Sequence of chain 1.B:
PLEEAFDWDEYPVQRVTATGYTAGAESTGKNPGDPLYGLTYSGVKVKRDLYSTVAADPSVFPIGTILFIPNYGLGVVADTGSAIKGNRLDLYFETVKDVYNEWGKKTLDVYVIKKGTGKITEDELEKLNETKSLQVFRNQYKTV

Binding-site contacts:
Ligand atom O3A contacts residue LEU60 of chain 1.B at 2.7 Å (h-bond).
Ligand atom C7A contacts residue LYS51 of chain 1.B at 3.9 Å.
Ligand atom O5B contacts residue SER48 of chain 1.B at 3.7 Å.
Ligand atom N2A contacts residue LEU60 of chain 1.B at 3.4 Å (h-bond).
Ligand atom C2A contacts residue ASP100 of chain 1.B at 3.7 Å.
Ligand atom O7A contacts residue LYS51 of chain 1.B at 3.0 Å (salt-bridge).
Ligand atom O3A contacts residue LYS51 of chain 1.B at 3.1 Å (salt-bridge).
Ligand atom C8A contacts residue ASP100 of chain 1.B at 3.7 Å.
Ligand atom C8A contacts residue VAL67 of chain 1.B at 3.5 Å (hydrophobic).
Ligand atom C1A contacts residue ASP100 of chain 1.B at 3.5 Å.
Ligand atom N2B contacts residue SER48 of chain 1.B at 3.5 Å (h-bond).
Ligand atom O7B contacts residue SER103 of chain 1.B at 3.4 Å (h-bond).
Ligand atom O7A contacts residue LEU60 of chain 1.B at 3.5 Å (h-bond).
Ligand atom C6B contacts residue ALA76 of chain 1.B at 3.7 Å (hydrophobic).
Ligand atom O1B contacts residue ASP111 of chain 1.B at 2.9 Å (salt-bridge).
Ligand atom O7B contacts residue ALA104 of chain 1.B at 3.0 Å (h-bond).
Ligand atom C3B contacts residue SER48 of chain 1.B at 3.6 Å.
Ligand atom C5B contacts residue TYR42 of chain 1.B at 3.5 Å (hydrophobic).
Ligand atom C7A contacts residue LEU60 of chain 1.B at 3.2 Å (hydrophobic).
Ligand atom C5A contacts residue THR101 of chain 1.B at 3.4 Å.
Ligand atom O3A contacts residue THR61 of chain 1.B at 3.8 Å.
Ligand atom N2A contacts residue ASP100 of chain 1.B at 3.2 Å (salt-bridge).
Ligand atom C1A contacts residue THR101 of chain 1.B at 3.4 Å.
Ligand atom C6B contacts residue TYR42 of chain 1.B at 3.7 Å (hydrophobic).
Ligand atom C8B contacts residue LYS118 of chain 1.A at 3.9 Å.
Ligand atom O7A contacts residue THR49 of chain 1.B at 3.3 Å.
Ligand atom O5A contacts residue THR101 of chain 1.B at 3.3 Å (h-bond).
Ligand atom C8B contacts residue ALA104 of chain 1.B at 3.9 Å (hydrophobic).
Ligand atom C1B contacts residue ASP111 of chain 1.B at 3.5 Å.
Ligand atom C3A contacts residue ASP100 of chain 1.B at 3.5 Å.
Ligand atom C8A contacts residue LEU60 of chain 1.B at 3.4 Å (hydrophobic).
Ligand atom C3A contacts residue TYR62 of chain 1.B at 3.8 Å (hydrophobic).
Ligand atom O5B contacts residue TYR42 of chain 1.B at 3.4 Å.
Ligand atom C7A contacts residue THR49 of chain 1.B at 3.6 Å.
Ligand atom O4A contacts residue TYR62 of chain 1.B at 3.9 Å.
Ligand atom O1A contacts residue THR49 of chain 1.B at 3.6 Å.
Ligand atom O7B contacts residue GLY102 of chain 1.B at 3.7 Å.
Ligand atom C4B contacts residue THR101 of chain 1.B at 3.5 Å.
Ligand atom O3B contacts residue GLY102 of chain 1.B at 3.6 Å.
Ligand atom C3A contacts residue LEU60 of chain 1.B at 3.7 Å (hydrophobic).

The small molecule below binds the protein below.
Small molecule (SMILES): CC(=O)N[C@H]1[C@@H]2OC[C@@H](O2)[C@@H](O[C@@H]2O[C@H](CO)[C@@H](O)[C@H](O)[C@H]2NC(C)=O)[C@@H]1O

Sequence of chain 1.A:
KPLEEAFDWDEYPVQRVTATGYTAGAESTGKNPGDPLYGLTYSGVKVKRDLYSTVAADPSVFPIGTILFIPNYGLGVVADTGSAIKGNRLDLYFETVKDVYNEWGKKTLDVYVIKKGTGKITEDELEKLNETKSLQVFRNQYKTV